Binding-site contacts:
Ligand atom C1 contacts residue LEU311 of chain 1.B at 4.2 Å (hydrophobic).
Ligand atom C1 contacts residue LYS308 of chain 1.B at 3.1 Å.
Ligand atom C2 contacts residue LYS308 of chain 1.B at 4.1 Å.
Ligand atom C3 contacts residue LYS308 of chain 1.B at 4.1 Å.
Ligand atom O2 contacts residue MET309 of chain 1.B at 4.5 Å.
Ligand atom C4 contacts residue GLY312 of chain 1.B at 4.3 Å.
Ligand atom C2 contacts residue GLY312 of chain 1.B at 3.1 Å.
Ligand atom O2 contacts residue LYS308 of chain 1.B at 3.5 Å (salt-bridge).
Ligand atom C1 contacts residue GLY312 of chain 1.B at 3.2 Å.
Ligand atom O1 contacts residue LYS308 of chain 1.B at 4.2 Å.
Ligand atom C4 contacts residue LYS308 of chain 1.B at 4.0 Å.
Ligand atom C3 contacts residue GLY312 of chain 1.B at 4.3 Å.
Ligand atom O2 contacts residue GLY312 of chain 1.B at 3.5 Å (h-bond).

A small-molecule ligand and the protein it binds are described below.
Small molecule (SMILES): CCCC(=O)O

Sequence of chain 1.B:
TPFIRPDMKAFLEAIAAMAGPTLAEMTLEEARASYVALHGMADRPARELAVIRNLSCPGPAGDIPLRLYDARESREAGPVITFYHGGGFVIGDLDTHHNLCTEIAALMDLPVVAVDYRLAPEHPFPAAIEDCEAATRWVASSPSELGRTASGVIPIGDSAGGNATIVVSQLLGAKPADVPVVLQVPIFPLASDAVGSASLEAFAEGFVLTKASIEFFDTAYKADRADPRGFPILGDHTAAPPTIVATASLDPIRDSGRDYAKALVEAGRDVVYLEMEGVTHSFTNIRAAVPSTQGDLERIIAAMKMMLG